Binding-site contacts:
Ligand atom C14 contacts residue PHE25 of chain 1.D at 4.2 Å (hydrophobic).
Ligand atom O8 contacts residue ASP227 of chain 1.D at 2.5 Å (salt-bridge).
Ligand atom OAA contacts residue TRP175 of chain 1.D at 4.4 Å.
Ligand atom C14 contacts residue TYR20 of chain 1.D at 4.4 Å (hydrophobic).
Ligand atom C11 contacts residue TYR20 of chain 1.D at 3.2 Å (hydrophobic).
Ligand atom C15 contacts residue TRP175 of chain 1.D at 3.6 Å (hydrophobic).
Ligand atom C15 contacts residue ASP227 of chain 1.D at 3.7 Å.
Ligand atom C15 contacts residue ARG151 of chain 1.D at 4.4 Å.
Ligand atom O7 contacts residue GLN247 of chain 1.D at 3.1 Å (h-bond).
Ligand atom C13 contacts residue GLN247 of chain 1.D at 4.0 Å.
Ligand atom C13 contacts residue TRP175 of chain 1.D at 4.0 Å (hydrophobic).
Ligand atom OAA contacts residue PHE25 of chain 1.D at 3.8 Å.
Ligand atom OAA contacts residue ASN202 of chain 1.D at 3.1 Å (h-bond).
Ligand atom C15 contacts residue TYR20 of chain 1.D at 3.9 Å (hydrophobic).
Ligand atom C14 contacts residue GLN247 of chain 1.D at 3.7 Å.
Ligand atom O6 contacts residue ILE26 of chain 1.D at 4.4 Å.
Ligand atom O8 contacts residue GLN247 of chain 1.D at 3.2 Å (h-bond).
Ligand atom O8 contacts residue ARG151 of chain 1.D at 2.9 Å (salt-bridge).
Ligand atom C13 contacts residue ARG151 of chain 1.D at 3.6 Å.
Ligand atom O8 contacts residue ASN202 of chain 1.D at 4.3 Å.
Ligand atom O6 contacts residue ASN99 of chain 1.D at 2.5 Å (h-bond).
Ligand atom O7 contacts residue ASN99 of chain 1.D at 3.0 Å (h-bond).
Ligand atom C11 contacts residue TRP175 of chain 1.D at 3.9 Å (hydrophobic).
Ligand atom C13 contacts residue ASN99 of chain 1.D at 4.1 Å.
Ligand atom C14 contacts residue ARG151 of chain 1.D at 3.9 Å.
Ligand atom O6 contacts residue TYR20 of chain 1.D at 2.6 Å (h-bond).
Ligand atom O6 contacts residue PHE25 of chain 1.D at 3.4 Å.
Ligand atom C14 contacts residue ASP227 of chain 1.D at 3.5 Å.
Ligand atom C11 contacts residue GLN145 of chain 1.D at 4.0 Å.
Ligand atom O7 contacts residue ARG151 of chain 1.D at 3.1 Å (salt-bridge).
Ligand atom C15 contacts residue ASN202 of chain 1.D at 3.9 Å.
Ligand atom C13 contacts residue TYR20 of chain 1.D at 4.4 Å (hydrophobic).
Ligand atom OAA contacts residue ASP227 of chain 1.D at 2.6 Å (salt-bridge).
Ligand atom C11 contacts residue ASN99 of chain 1.D at 3.3 Å.
Ligand atom C15 contacts residue PHE25 of chain 1.D at 4.4 Å (hydrophobic).

Sequence of chain 1.D:
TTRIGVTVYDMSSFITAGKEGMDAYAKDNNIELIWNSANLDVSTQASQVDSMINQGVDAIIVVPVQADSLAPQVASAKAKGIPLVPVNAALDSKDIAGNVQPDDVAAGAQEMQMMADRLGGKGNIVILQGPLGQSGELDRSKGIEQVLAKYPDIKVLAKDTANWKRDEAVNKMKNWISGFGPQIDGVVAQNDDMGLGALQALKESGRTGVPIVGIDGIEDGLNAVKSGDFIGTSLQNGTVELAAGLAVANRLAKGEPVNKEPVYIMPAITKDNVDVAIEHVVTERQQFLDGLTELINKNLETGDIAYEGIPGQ

This protein binds this small molecule.
Small molecule (SMILES): OC[C@@H](O)[C@H](O)CO